Sequence of chain 1.A:
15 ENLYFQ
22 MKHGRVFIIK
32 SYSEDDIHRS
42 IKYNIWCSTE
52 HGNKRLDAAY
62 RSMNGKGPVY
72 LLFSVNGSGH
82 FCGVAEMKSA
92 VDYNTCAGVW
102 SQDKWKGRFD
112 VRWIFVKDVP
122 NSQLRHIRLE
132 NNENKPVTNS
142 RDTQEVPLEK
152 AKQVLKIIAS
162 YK

A protein and the small-molecule ligand that binds it are described below.
Small molecule (SMILES): CNc1ncnc2c(C)n[nH]c12

Binding-site contacts:
Ligand atom C11 contacts residue SER32 of chain 1.A at 3.2 Å.
Ligand atom N10 contacts residue SER32 of chain 1.A at 3.4 Å.
Ligand atom C11 contacts residue TRP106 of chain 1.A at 3.5 Å (hydrophobic).
Ligand atom C07 contacts residue ASP143 of chain 1.A at 3.7 Å.
Ligand atom N05 contacts residue ASP143 of chain 1.A at 3.6 Å.
Ligand atom N05 contacts residue LYS31 of chain 1.A at 3.8 Å.
Ligand atom N12 contacts residue TRP106 of chain 1.A at 3.5 Å.
Ligand atom C08 contacts residue TYR33 of chain 1.A at 3.7 Å (hydrophobic).
Ligand atom N06 contacts residue TRP106 of chain 1.A at 3.7 Å.
Ligand atom C03 contacts residue TRP47 of chain 1.A at 3.5 Å (hydrophobic).
Ligand atom C08 contacts residue LYS31 of chain 1.A at 3.1 Å.
Ligand atom N05 contacts residue TRP106 of chain 1.A at 3.5 Å.
Ligand atom N12 contacts residue SER32 of chain 1.A at 3.7 Å.
Ligand atom C09 contacts residue LYS31 of chain 1.A at 3.3 Å.
Ligand atom C01 contacts residue ASP37 of chain 1.A at 3.5 Å.
Ligand atom C11 contacts residue ASP37 of chain 1.A at 3.2 Å.
Ligand atom C04 contacts residue TRP106 of chain 1.A at 3.3 Å (hydrophobic).
Ligand atom C04 contacts residue TRP47 of chain 1.A at 3.8 Å (hydrophobic).
Ligand atom C01 contacts residue TRP106 of chain 1.A at 3.9 Å (hydrophobic).
Ligand atom C07 contacts residue LYS31 of chain 1.A at 2.9 Å.
Ligand atom N02 contacts residue TRP47 of chain 1.A at 3.3 Å.
Ligand atom N06 contacts residue LYS31 of chain 1.A at 3.2 Å (salt-bridge).
Ligand atom N05 contacts residue CYS48 of chain 1.A at 3.8 Å.
Ligand atom C07 contacts residue TRP106 of chain 1.A at 3.5 Å (hydrophobic).
Ligand atom C03 contacts residue CYS48 of chain 1.A at 3.9 Å (hydrophobic).
Ligand atom C01 contacts residue TRP47 of chain 1.A at 3.9 Å (hydrophobic).
Ligand atom C01 contacts residue TRP101 of chain 1.A at 3.4 Å (hydrophobic).
Ligand atom N12 contacts residue ASP37 of chain 1.A at 2.7 Å (salt-bridge).
Ligand atom C11 contacts residue TYR33 of chain 1.A at 3.5 Å (hydrophobic).
Ligand atom C09 contacts residue SER32 of chain 1.A at 3.7 Å.
Ligand atom N06 contacts residue ASP143 of chain 1.A at 2.7 Å (salt-bridge).
Ligand atom C09 contacts residue TRP106 of chain 1.A at 3.3 Å (hydrophobic).
Ligand atom C03 contacts residue TRP106 of chain 1.A at 3.5 Å (hydrophobic).
Ligand atom C01 contacts residue CYS48 of chain 1.A at 3.3 Å (hydrophobic).
Ligand atom N02 contacts residue TRP106 of chain 1.A at 3.9 Å.
Ligand atom C04 contacts residue LYS31 of chain 1.A at 3.8 Å.
Ligand atom N10 contacts residue TRP106 of chain 1.A at 3.5 Å.
Ligand atom C03 contacts residue ASP37 of chain 1.A at 3.8 Å.
Ligand atom N10 contacts residue TYR33 of chain 1.A at 3.0 Å (h-bond).
Ligand atom N02 contacts residue CYS48 of chain 1.A at 2.7 Å (h-bond).